Sequence of chain 1.G:
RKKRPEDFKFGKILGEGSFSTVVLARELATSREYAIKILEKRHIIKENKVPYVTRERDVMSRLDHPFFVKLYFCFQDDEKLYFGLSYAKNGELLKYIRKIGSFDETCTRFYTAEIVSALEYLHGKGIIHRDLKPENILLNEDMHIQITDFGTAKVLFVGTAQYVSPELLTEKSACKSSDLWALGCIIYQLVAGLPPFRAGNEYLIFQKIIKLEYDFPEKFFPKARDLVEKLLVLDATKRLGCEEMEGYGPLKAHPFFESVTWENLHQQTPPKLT

A small-molecule ligand and the protein it binds are described below.
Small molecule (SMILES): Cc1oc2ccccc2c1C(=O)NCCS

Binding-site contacts:
Ligand atom SD contacts residue CYS105 of chain 1.G at 2.0 Å (h-bond).
Ligand atom C18 contacts residue ARG88 of chain 1.G at 3.6 Å.
Ligand atom C16 contacts residue CYS105 of chain 1.G at 3.6 Å (hydrophobic).
Ligand atom C24 contacts residue GLN107 of chain 1.G at 3.9 Å.
Ligand atom C15 contacts residue CYS105 of chain 1.G at 3.1 Å (hydrophobic).
Ligand atom C27 contacts residue ILE75 of chain 1.G at 3.9 Å (hydrophobic).
Ligand atom SD contacts residue PHE106 of chain 1.G at 3.6 Å (h-bond).
Ligand atom C27 contacts residue LEU112 of chain 1.G at 3.3 Å (hydrophobic).
Ligand atom N17 contacts residue ARG88 of chain 1.G at 3.9 Å.
Ligand atom N17 contacts residue CYS105 of chain 1.G at 4.4 Å.
Ligand atom C29 contacts residue GLN107 of chain 1.G at 3.8 Å.
Ligand atom O23 contacts residue GLN107 of chain 1.G at 4.2 Å.
Ligand atom O19 contacts residue ARG88 of chain 1.G at 2.7 Å (salt-bridge).
Ligand atom C26 contacts residue LEU112 of chain 1.G at 4.4 Å (hydrophobic).
Ligand atom C21 contacts residue LEU112 of chain 1.G at 3.9 Å (hydrophobic).
Ligand atom SD contacts residue LEU112 of chain 1.G at 3.9 Å.
Ligand atom C28 contacts residue LEU112 of chain 1.G at 2.9 Å (hydrophobic).
Ligand atom C16 contacts residue ARG88 of chain 1.G at 3.4 Å.
Ligand atom C26 contacts residue LYS72 of chain 1.G at 4.3 Å.